Sequence of chain 1.I:
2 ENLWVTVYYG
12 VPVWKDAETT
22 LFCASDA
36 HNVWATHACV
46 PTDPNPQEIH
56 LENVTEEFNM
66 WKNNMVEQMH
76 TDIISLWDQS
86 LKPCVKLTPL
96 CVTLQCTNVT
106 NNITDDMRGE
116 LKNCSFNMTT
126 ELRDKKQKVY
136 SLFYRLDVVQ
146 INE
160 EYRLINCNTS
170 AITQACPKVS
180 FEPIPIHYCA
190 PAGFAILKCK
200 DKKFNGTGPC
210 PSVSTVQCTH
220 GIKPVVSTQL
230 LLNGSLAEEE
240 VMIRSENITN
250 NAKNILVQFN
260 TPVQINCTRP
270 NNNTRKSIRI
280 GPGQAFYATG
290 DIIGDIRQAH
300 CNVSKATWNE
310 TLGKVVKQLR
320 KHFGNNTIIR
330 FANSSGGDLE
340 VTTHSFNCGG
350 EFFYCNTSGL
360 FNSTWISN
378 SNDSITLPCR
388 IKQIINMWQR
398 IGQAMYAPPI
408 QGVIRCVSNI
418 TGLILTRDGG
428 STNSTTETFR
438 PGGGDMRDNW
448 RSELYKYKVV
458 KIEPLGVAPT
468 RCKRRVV

Sequence of chain 1.C:
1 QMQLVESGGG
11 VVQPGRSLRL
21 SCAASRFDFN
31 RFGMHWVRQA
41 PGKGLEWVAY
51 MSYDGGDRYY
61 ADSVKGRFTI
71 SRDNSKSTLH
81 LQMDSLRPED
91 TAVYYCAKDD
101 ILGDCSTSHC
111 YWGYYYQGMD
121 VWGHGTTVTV

Sequence of chain 1.D:
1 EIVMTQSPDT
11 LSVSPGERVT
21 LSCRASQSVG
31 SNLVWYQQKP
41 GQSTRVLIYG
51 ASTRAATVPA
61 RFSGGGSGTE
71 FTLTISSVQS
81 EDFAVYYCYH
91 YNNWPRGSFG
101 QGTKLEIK

A protein and the small-molecule ligand that binds it are described below.
Small molecule (SMILES): CC(=O)N[C@H]1[C@H](O[C@H]2[C@H](O)[C@@H](NC(C)=O)CO[C@@H]2CO)O[C@H](CO)[C@@H](O[C@@H]2O[C@H](CO[C@H]3O[C@H](CO)[C@@H](O)[C@H](O[C@H]4O[C@H](CO)[C@@H](O)[C@H](O)[C@@H]4O[C@H]4O[C@H](CO)[C@@H](O)[C@H](O)[C@@H]4O)[C@@H]3O)[C@@H](O)[C@H](O[C@H]3O[C@H](CO)[C@@H](O)[C@H](O)[C@@H]3O[C@H]3O[C@H](CO)[C@@H](O)[C@H](O)[C@@H]3O)[C@@H]2O)[C@@H]1O

Binding-site contacts:
Ligand atom O7 contacts residue TYR115 of chain 1.C at 3.3 Å (h-bond).
Ligand atom C3 contacts residue TRP94 of chain 1.D at 3.5 Å (hydrophobic).
Ligand atom O5 contacts residue ASN265 of chain 1.I at 2.4 Å (h-bond).
Ligand atom O2 contacts residue TYR111 of chain 1.C at 2.6 Å (h-bond).
Ligand atom C2 contacts residue TYR111 of chain 1.C at 3.4 Å (hydrophobic).
Ligand atom C3 contacts residue ASN93 of chain 1.D at 3.8 Å.
Ligand atom C6 contacts residue TYR111 of chain 1.C at 3.8 Å (hydrophobic).
Ligand atom O3 contacts residue TYR111 of chain 1.C at 3.7 Å.
Ligand atom O3 contacts residue TYR59 of chain 1.C at 3.1 Å (h-bond).
Ligand atom O4 contacts residue ASN93 of chain 1.D at 3.7 Å.
Ligand atom C5 contacts residue ASN265 of chain 1.I at 3.7 Å.
Ligand atom N2 contacts residue THR107 of chain 1.C at 3.3 Å (h-bond).
Ligand atom C1 contacts residue ASN265 of chain 1.I at 1.4 Å.
Ligand atom C6 contacts residue GLN263 of chain 1.I at 3.5 Å.
Ligand atom C5 contacts residue GLN263 of chain 1.I at 3.4 Å.
Ligand atom C4 contacts residue SER108 of chain 1.C at 3.2 Å.
Ligand atom O3 contacts residue TYR114 of chain 1.C at 3.7 Å.
Ligand atom N2 contacts residue TYR115 of chain 1.C at 3.8 Å.
Ligand atom C7 contacts residue ASN265 of chain 1.I at 3.5 Å.
Ligand atom O2 contacts residue TYR59 of chain 1.C at 3.6 Å (h-bond).
Ligand atom O4 contacts residue TYR111 of chain 1.C at 3.2 Å.
Ligand atom C3 contacts residue THR107 of chain 1.C at 3.5 Å.
Ligand atom N2 contacts residue ASN265 of chain 1.I at 2.9 Å (h-bond).
Ligand atom O5 contacts residue SER108 of chain 1.C at 3.6 Å.
Ligand atom C8 contacts residue SER108 of chain 1.C at 3.8 Å.
Ligand atom C5 contacts residue TYR111 of chain 1.C at 3.7 Å (hydrophobic).
Ligand atom N2 contacts residue SER108 of chain 1.C at 3.5 Å (h-bond).
Ligand atom C1 contacts residue TYR59 of chain 1.C at 3.6 Å (hydrophobic).
Ligand atom C6 contacts residue NAG1 of chain 1.XB at 3.5 Å.
Ligand atom C6 contacts residue SER108 of chain 1.C at 3.1 Å.
Ligand atom O6 contacts residue SER108 of chain 1.C at 2.4 Å (h-bond).
Ligand atom C5 contacts residue SER108 of chain 1.C at 3.5 Å.
Ligand atom C2 contacts residue TYR59 of chain 1.C at 3.5 Å (hydrophobic).
Ligand atom C6 contacts residue THR107 of chain 1.C at 3.7 Å.
Ligand atom O3 contacts residue ASP57 of chain 1.C at 3.3 Å (salt-bridge).
Ligand atom C6 contacts residue TYR111 of chain 1.C at 3.7 Å (hydrophobic).
Ligand atom O3 contacts residue ASN93 of chain 1.D at 2.9 Å (h-bond).
Ligand atom C2 contacts residue ASN265 of chain 1.I at 2.5 Å.
Ligand atom O6 contacts residue TRP112 of chain 1.C at 3.4 Å (h-bond).
Ligand atom O3 contacts residue TRP94 of chain 1.D at 3.7 Å.